This protein binds this small molecule.
Small molecule (SMILES): CC(=O)N[C@@H]1[C@@H](O)[C@H](O)[C@@H](CO)O[C@H]1O

Sequence of chain 1.A:
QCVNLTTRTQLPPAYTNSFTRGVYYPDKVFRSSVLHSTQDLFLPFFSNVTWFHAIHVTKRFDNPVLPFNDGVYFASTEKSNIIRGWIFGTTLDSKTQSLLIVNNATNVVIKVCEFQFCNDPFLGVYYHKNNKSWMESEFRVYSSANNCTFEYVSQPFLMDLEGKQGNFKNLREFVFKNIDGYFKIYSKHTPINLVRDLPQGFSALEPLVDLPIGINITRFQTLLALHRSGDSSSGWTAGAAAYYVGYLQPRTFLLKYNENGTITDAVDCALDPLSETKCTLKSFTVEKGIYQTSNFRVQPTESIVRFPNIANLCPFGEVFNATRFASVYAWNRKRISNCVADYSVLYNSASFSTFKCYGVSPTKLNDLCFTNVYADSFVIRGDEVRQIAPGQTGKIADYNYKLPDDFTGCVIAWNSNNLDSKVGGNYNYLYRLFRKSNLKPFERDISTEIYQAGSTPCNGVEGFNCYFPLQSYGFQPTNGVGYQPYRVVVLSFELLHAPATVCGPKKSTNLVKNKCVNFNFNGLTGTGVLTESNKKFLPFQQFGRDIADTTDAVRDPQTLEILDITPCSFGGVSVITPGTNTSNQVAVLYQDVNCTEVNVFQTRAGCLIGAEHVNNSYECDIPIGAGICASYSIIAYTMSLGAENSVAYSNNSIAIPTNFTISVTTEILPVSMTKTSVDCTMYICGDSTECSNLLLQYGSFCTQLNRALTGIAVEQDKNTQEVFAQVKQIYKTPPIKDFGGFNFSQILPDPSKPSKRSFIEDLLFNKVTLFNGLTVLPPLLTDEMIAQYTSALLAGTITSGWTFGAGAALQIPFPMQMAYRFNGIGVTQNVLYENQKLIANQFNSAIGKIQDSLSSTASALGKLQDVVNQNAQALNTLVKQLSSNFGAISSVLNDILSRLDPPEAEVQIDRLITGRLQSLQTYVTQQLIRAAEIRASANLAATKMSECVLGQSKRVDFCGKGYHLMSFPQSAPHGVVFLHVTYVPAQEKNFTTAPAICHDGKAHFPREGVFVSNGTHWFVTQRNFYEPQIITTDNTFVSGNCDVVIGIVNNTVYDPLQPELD

Binding-site contacts:
Ligand atom C4 contacts residue ASN801 of chain 1.A at 4.2 Å.
Ligand atom C5 contacts residue ASN801 of chain 1.A at 3.7 Å.
Ligand atom N2 contacts residue ASN801 of chain 1.A at 2.9 Å (h-bond).
Ligand atom O6 contacts residue GLN804 of chain 1.A at 3.5 Å (h-bond).
Ligand atom O5 contacts residue ASN801 of chain 1.A at 2.4 Å (h-bond).
Ligand atom O7 contacts residue ASN801 of chain 1.A at 3.7 Å.
Ligand atom C6 contacts residue SER803 of chain 1.A at 4.3 Å.
Ligand atom O5 contacts residue SER803 of chain 1.A at 3.5 Å (h-bond).
Ligand atom C2 contacts residue ASN801 of chain 1.A at 2.5 Å.
Ligand atom C6 contacts residue GLN804 of chain 1.A at 4.0 Å.
Ligand atom C7 contacts residue ASN801 of chain 1.A at 3.5 Å.
Ligand atom C1 contacts residue SER803 of chain 1.A at 3.5 Å.
Ligand atom C5 contacts residue SER803 of chain 1.A at 3.6 Å.
Ligand atom C3 contacts residue ASN801 of chain 1.A at 3.8 Å.
Ligand atom C1 contacts residue ASN801 of chain 1.A at 1.4 Å.